A small-molecule ligand and the protein it binds are described below.
Small molecule (SMILES): CC(=O)N[C@@H]1[C@@H](O)[C@H](O)[C@@H](CO)O[C@H]1O

Binding-site contacts:
Ligand atom C8 contacts residue ASN1131 of chain 1.I at 4.3 Å.
Ligand atom O7 contacts residue ASN1131 of chain 1.I at 2.9 Å (h-bond).
Ligand atom N2 contacts residue ASN1131 of chain 1.I at 2.9 Å (h-bond).
Ligand atom C4 contacts residue ASN1131 of chain 1.I at 4.2 Å.
Ligand atom C3 contacts residue ASN1131 of chain 1.I at 3.8 Å.
Ligand atom C5 contacts residue ASN1131 of chain 1.I at 3.7 Å.
Ligand atom C8 contacts residue ILE1129 of chain 1.I at 3.9 Å (hydrophobic).
Ligand atom O5 contacts residue ASN1131 of chain 1.I at 2.4 Å (h-bond).
Ligand atom C2 contacts residue ASN1131 of chain 1.I at 2.4 Å.
Ligand atom C1 contacts residue ASN1131 of chain 1.I at 1.4 Å.
Ligand atom C7 contacts residue ASN1131 of chain 1.I at 3.1 Å.

Sequence of chain 1.I:
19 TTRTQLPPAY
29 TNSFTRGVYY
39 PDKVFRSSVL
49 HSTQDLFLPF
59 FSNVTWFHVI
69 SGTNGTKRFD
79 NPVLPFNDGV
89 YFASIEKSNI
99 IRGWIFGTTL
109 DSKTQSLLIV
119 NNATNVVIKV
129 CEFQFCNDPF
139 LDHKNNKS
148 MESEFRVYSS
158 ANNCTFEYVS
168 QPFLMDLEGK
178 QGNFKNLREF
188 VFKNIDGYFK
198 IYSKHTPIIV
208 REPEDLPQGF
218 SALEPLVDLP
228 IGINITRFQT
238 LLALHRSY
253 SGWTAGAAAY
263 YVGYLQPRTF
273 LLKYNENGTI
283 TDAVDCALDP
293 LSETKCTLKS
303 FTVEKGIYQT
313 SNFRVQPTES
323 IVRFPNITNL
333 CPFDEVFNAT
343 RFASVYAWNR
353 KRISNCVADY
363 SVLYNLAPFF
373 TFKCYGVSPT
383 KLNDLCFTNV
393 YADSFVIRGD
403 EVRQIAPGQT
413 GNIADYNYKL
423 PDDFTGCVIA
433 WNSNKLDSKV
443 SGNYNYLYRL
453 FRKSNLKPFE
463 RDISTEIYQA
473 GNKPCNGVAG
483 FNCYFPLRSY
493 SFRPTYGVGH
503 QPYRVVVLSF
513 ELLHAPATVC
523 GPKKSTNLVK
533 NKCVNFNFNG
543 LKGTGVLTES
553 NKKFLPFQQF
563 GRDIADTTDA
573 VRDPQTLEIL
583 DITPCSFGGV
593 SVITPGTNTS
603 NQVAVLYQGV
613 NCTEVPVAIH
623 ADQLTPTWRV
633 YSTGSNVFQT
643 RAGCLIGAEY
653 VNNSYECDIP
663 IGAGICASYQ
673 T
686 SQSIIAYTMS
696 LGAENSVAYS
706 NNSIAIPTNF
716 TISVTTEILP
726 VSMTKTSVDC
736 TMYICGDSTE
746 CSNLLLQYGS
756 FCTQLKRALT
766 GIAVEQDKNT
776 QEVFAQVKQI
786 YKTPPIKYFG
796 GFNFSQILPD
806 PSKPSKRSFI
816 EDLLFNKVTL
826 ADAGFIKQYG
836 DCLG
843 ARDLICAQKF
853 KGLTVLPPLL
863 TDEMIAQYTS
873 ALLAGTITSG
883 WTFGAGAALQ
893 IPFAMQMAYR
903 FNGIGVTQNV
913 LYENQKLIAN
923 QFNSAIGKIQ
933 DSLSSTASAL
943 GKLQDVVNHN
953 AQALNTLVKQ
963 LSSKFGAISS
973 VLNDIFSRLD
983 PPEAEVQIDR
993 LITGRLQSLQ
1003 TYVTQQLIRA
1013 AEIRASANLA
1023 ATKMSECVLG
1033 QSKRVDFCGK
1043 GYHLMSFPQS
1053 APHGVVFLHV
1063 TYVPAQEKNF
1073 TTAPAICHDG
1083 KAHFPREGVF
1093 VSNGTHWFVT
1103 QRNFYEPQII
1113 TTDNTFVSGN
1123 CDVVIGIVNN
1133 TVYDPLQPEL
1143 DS